Sequence of chain 1.A:
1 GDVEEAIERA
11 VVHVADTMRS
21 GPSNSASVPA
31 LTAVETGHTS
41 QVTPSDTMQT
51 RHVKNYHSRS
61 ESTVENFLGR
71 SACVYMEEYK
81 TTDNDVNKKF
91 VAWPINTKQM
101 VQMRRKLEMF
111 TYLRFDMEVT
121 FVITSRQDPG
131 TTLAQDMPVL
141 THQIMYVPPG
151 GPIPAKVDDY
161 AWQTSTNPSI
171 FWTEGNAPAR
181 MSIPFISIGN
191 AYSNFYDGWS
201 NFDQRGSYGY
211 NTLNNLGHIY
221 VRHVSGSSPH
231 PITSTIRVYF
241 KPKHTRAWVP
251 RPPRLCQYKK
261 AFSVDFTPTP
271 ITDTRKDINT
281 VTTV

Binding-site contacts:
Ligand atom C3C contacts residue LEU216 of chain 1.A at 3.7 Å (hydrophobic).
Ligand atom N3A contacts residue ALA24 of chain 1.C at 3.8 Å.
Ligand atom C3 contacts residue W711 of chain 1.F at 3.3 Å.
Ligand atom C6C contacts residue ILE186 of chain 1.A at 3.9 Å (hydrophobic).
Ligand atom C31 contacts residue LEU216 of chain 1.A at 3.4 Å (hydrophobic).
Ligand atom C4A contacts residue ALA24 of chain 1.C at 4.0 Å (hydrophobic).
Ligand atom C5A contacts residue PRO168 of chain 1.A at 4.0 Å (hydrophobic).
Ligand atom C2C contacts residue LEU216 of chain 1.A at 3.7 Å (hydrophobic).
Ligand atom C1B contacts residue ILE183 of chain 1.A at 4.0 Å (hydrophobic).
Ligand atom C4B contacts residue TYR146 of chain 1.A at 3.7 Å (hydrophobic).
Ligand atom C2A contacts residue TYR146 of chain 1.A at 3.7 Å (hydrophobic).
Ligand atom C5A contacts residue ILE144 of chain 1.A at 3.7 Å (hydrophobic).
Ligand atom C6B contacts residue TYR146 of chain 1.A at 3.8 Å (hydrophobic).
Ligand atom C5A contacts residue ILE170 of chain 1.A at 3.8 Å (hydrophobic).
Ligand atom C2B contacts residue ILE219 of chain 1.A at 3.8 Å (hydrophobic).
Ligand atom N3A contacts residue MET181 of chain 1.A at 3.3 Å.
Ligand atom N2 contacts residue THR97 of chain 1.A at 3.7 Å.
Ligand atom C4C contacts residue MET117 of chain 1.A at 3.9 Å (hydrophobic).
Ligand atom C31 contacts residue W711 of chain 1.F at 3.0 Å.
Ligand atom N3A contacts residue TYR146 of chain 1.A at 4.0 Å.
Ligand atom C5B contacts residue TYR146 of chain 1.A at 3.4 Å (hydrophobic).
Ligand atom C1C contacts residue THR97 of chain 1.A at 3.9 Å.
Ligand atom C4A contacts residue MET181 of chain 1.A at 3.6 Å (hydrophobic).
Ligand atom C5B contacts residue ILE183 of chain 1.A at 3.7 Å (hydrophobic).
Ligand atom C4A contacts residue ILE170 of chain 1.A at 3.9 Å (hydrophobic).
Ligand atom C4A contacts residue LEU14 of chain 2.C at 4.0 Å (hydrophobic).
Ligand atom C2C contacts residue THR97 of chain 1.A at 3.9 Å.
Ligand atom C31 contacts residue ASN214 of chain 1.A at 3.3 Å.
Ligand atom C3C contacts residue TYR192 of chain 1.A at 4.0 Å (hydrophobic).
Ligand atom C1C contacts residue PHE115 of chain 1.A at 3.9 Å (hydrophobic).
Ligand atom C3B contacts residue ILE219 of chain 1.A at 3.8 Å (hydrophobic).
Ligand atom O1 contacts residue THR97 of chain 1.A at 3.4 Å (h-bond).
Ligand atom O1B contacts residue ILE95 of chain 1.A at 3.6 Å.
Ligand atom O1 contacts residue W711 of chain 1.F at 3.7 Å.
Ligand atom C4 contacts residue TYR192 of chain 1.A at 3.5 Å (hydrophobic).
Ligand atom O1A contacts residue PHE121 of chain 1.A at 4.0 Å.
Ligand atom C2A contacts residue MET181 of chain 1.A at 3.7 Å (hydrophobic).
Ligand atom N2 contacts residue W711 of chain 1.F at 2.9 Å.
Ligand atom C4B contacts residue ILE183 of chain 1.A at 4.0 Å (hydrophobic).
Ligand atom C6B contacts residue ILE183 of chain 1.A at 3.6 Å (hydrophobic).

Sequence of chain 2.C:
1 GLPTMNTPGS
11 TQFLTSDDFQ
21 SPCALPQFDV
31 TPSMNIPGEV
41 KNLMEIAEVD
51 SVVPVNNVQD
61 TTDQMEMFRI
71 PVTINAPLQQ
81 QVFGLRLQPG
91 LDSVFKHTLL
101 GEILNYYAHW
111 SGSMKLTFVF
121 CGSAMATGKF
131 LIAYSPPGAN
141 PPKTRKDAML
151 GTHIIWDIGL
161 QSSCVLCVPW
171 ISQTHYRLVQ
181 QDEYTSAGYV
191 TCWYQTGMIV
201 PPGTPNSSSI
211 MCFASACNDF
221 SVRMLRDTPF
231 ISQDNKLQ

This small molecule binds to this protein.
Small molecule (SMILES): Cc1cc(CCCCCCCOc2ccc(C3=NCCO3)cc2)on1

Sequence of chain 1.C:
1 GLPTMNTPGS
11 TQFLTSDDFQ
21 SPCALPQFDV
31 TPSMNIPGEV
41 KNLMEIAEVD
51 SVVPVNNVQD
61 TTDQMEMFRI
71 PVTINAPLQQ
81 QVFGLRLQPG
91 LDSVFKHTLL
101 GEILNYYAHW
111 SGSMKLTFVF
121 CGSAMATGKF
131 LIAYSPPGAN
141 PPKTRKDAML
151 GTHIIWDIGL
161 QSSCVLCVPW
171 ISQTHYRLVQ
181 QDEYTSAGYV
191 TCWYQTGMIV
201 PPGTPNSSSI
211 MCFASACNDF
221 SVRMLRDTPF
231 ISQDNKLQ